Binding-site contacts:
Ligand atom O5 contacts residue ASN59 of chain 2.A at 2.5 Å (h-bond).
Ligand atom C1 contacts residue SER61 of chain 2.A at 4.1 Å.
Ligand atom O7 contacts residue ASN59 of chain 2.A at 3.4 Å (h-bond).
Ligand atom C2 contacts residue ASN59 of chain 2.A at 2.4 Å.
Ligand atom C1 contacts residue ASN59 of chain 2.A at 1.5 Å.
Ligand atom O5 contacts residue SER61 of chain 2.A at 3.0 Å (h-bond).
Ligand atom C5 contacts residue ASN59 of chain 2.A at 3.8 Å.
Ligand atom N2 contacts residue ASN59 of chain 2.A at 2.8 Å (h-bond).
Ligand atom C7 contacts residue ASN59 of chain 2.A at 3.2 Å.
Ligand atom C5 contacts residue SER61 of chain 2.A at 3.9 Å.
Ligand atom C4 contacts residue ASN59 of chain 2.A at 4.3 Å.
Ligand atom C8 contacts residue ASN59 of chain 2.A at 4.3 Å.
Ligand atom C6 contacts residue ASN59 of chain 2.A at 4.3 Å.
Ligand atom C3 contacts residue ASN59 of chain 2.A at 3.9 Å.

Sequence of chain 2.A:
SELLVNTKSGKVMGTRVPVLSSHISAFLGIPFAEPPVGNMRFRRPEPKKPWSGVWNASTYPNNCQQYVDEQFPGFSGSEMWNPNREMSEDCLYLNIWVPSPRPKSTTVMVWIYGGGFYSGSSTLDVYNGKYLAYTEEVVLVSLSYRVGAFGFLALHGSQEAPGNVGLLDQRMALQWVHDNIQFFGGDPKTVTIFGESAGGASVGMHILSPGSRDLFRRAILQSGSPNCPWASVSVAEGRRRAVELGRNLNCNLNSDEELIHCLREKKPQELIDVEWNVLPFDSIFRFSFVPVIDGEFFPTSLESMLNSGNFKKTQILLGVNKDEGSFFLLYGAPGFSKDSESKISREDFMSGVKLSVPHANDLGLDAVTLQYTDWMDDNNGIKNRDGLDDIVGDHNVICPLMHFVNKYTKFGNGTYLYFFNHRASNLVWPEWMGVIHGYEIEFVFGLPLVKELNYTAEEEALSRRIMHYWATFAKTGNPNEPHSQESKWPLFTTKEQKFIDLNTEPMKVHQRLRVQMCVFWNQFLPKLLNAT

This protein binds this small molecule.
Small molecule (SMILES): CC(=O)N[C@@H]1[C@@H](O)[C@H](O)[C@@H](CO)O[C@H]1O